Sequence of chain 1.B:
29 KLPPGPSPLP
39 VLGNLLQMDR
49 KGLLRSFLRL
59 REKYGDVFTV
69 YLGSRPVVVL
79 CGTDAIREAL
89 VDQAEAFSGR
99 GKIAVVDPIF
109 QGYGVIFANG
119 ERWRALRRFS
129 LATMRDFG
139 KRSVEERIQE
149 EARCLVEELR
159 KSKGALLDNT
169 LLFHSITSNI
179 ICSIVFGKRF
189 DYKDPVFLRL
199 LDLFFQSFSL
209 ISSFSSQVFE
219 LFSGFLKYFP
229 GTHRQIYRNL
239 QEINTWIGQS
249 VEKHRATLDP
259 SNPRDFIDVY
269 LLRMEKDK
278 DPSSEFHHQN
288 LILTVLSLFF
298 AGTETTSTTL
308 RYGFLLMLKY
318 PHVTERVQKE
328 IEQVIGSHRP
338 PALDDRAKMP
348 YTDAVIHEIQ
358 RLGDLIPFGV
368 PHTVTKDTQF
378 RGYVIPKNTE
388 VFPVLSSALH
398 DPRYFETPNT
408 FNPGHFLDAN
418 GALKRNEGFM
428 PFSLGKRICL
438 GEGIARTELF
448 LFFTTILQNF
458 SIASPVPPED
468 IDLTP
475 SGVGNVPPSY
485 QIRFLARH

Binding-site contacts:
Ligand atom C19 contacts residue LEU44 of chain 1.B at 2.9 Å (hydrophobic).
Ligand atom C2 contacts residue MET46 of chain 1.B at 3.7 Å (hydrophobic).
Ligand atom C16 contacts residue LEU44 of chain 1.B at 4.5 Å (hydrophobic).
Ligand atom C4 contacts residue LEU43 of chain 1.B at 4.1 Å (hydrophobic).
Ligand atom C4 contacts residue ARG48 of chain 1.B at 4.1 Å.
Ligand atom C3 contacts residue LEU43 of chain 1.B at 4.0 Å (hydrophobic).
Ligand atom O20 contacts residue LEU44 of chain 1.B at 3.1 Å (h-bond).
Ligand atom O14 contacts residue LEU44 of chain 1.B at 3.0 Å (h-bond).
Ligand atom C9 contacts residue GLN215 of chain 1.B at 4.3 Å.
Ligand atom C9 contacts residue LEU51 of chain 1.B at 4.1 Å (hydrophobic).
Ligand atom C2 contacts residue LEU44 of chain 1.B at 4.5 Å (hydrophobic).
Ligand atom C10 contacts residue GLN215 of chain 1.B at 4.0 Å.
Ligand atom O22 contacts residue MET46 of chain 1.B at 4.3 Å.
Ligand atom C6 contacts residue PHE212 of chain 1.B at 3.9 Å (hydrophobic).
Ligand atom C8 contacts residue PHE212 of chain 1.B at 4.1 Å (hydrophobic).
Ligand atom C7 contacts residue MET46 of chain 1.B at 4.4 Å (hydrophobic).
Ligand atom C6 contacts residue ASP47 of chain 1.B at 4.5 Å.
Ligand atom C11 contacts residue VAL216 of chain 1.B at 3.9 Å (hydrophobic).
Ligand atom C5 contacts residue LEU43 of chain 1.B at 4.4 Å (hydrophobic).
Ligand atom C8 contacts residue LEU51 of chain 1.B at 4.0 Å (hydrophobic).
Ligand atom C7 contacts residue ASP47 of chain 1.B at 3.2 Å.
Ligand atom C13 contacts residue LEU44 of chain 1.B at 3.9 Å (hydrophobic).
Ligand atom C8 contacts residue ASP47 of chain 1.B at 3.7 Å.
Ligand atom C1 contacts residue LEU44 of chain 1.B at 4.5 Å (hydrophobic).
Ligand atom C5 contacts residue MET46 of chain 1.B at 4.5 Å (hydrophobic).
Ligand atom C2 contacts residue LEU43 of chain 1.B at 4.2 Å (hydrophobic).
Ligand atom C15 contacts residue LEU44 of chain 1.B at 3.0 Å (hydrophobic).
Ligand atom C8 contacts residue GLY50 of chain 1.B at 3.9 Å.
Ligand atom C13 contacts residue MET46 of chain 1.B at 3.9 Å (hydrophobic).
Ligand atom O14 contacts residue MET46 of chain 1.B at 4.3 Å.
Ligand atom C11 contacts residue PHE212 of chain 1.B at 3.9 Å (hydrophobic).
Ligand atom C4 contacts residue ASP47 of chain 1.B at 4.2 Å.
Ligand atom C2 contacts residue ARG48 of chain 1.B at 4.3 Å.
Ligand atom C7 contacts residue ARG48 of chain 1.B at 4.2 Å.
Ligand atom O22 contacts residue ASP47 of chain 1.B at 4.5 Å.
Ligand atom C8 contacts residue ARG48 of chain 1.B at 4.2 Å.
Ligand atom C7 contacts residue PHE212 of chain 1.B at 4.3 Å (hydrophobic).
Ligand atom C4 contacts residue MET46 of chain 1.B at 4.1 Å (hydrophobic).

The small molecule below binds the protein below.
Small molecule (SMILES): OC[C@H]1O[C@H](O[C@H]2[C@H](O)[C@@H](O)[C@H](OCCCCCC3CCCCC3)O[C@@H]2CO)[C@H](O)[C@@H](O)[C@@H]1O